Sequence of chain 1.C:
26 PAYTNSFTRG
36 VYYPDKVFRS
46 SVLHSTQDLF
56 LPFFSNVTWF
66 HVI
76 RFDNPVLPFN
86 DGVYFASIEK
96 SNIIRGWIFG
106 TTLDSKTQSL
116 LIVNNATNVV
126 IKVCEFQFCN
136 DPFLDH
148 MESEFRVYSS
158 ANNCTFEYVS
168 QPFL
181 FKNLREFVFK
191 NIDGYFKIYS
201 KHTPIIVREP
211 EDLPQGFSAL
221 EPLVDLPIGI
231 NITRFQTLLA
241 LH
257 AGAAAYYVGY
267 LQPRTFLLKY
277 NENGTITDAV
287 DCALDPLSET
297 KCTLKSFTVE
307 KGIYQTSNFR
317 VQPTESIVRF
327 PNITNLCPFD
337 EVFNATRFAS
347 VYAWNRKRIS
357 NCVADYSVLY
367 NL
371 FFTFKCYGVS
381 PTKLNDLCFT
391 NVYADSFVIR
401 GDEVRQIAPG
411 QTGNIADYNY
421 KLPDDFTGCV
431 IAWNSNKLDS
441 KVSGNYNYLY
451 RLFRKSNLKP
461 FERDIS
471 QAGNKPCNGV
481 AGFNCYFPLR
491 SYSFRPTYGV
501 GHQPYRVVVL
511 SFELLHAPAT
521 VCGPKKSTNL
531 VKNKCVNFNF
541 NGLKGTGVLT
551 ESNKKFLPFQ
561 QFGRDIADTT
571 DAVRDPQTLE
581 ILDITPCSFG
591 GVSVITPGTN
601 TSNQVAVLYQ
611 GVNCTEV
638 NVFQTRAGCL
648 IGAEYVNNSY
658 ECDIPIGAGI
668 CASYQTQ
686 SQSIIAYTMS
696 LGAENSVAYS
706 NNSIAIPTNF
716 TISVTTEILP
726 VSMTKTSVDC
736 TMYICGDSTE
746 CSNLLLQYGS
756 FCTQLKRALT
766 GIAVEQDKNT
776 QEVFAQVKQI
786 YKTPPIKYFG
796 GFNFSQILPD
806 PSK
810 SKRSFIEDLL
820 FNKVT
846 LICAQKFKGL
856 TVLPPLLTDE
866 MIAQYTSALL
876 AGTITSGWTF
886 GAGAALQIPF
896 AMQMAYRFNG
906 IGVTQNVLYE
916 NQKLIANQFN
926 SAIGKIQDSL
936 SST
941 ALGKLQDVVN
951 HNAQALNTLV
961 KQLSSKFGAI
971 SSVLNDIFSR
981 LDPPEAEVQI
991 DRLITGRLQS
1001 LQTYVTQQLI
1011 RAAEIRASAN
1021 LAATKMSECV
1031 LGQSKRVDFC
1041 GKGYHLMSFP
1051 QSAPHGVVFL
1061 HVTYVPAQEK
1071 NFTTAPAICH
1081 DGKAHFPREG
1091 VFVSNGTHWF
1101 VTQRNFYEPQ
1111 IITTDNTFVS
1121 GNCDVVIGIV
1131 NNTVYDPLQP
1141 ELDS

Binding-site contacts:
Ligand atom C8 contacts residue ASP336 of chain 1.C at 4.2 Å.
Ligand atom O7 contacts residue LEU368 of chain 1.C at 3.6 Å.
Ligand atom C3 contacts residue ASN340 of chain 1.C at 3.8 Å.
Ligand atom C7 contacts residue VAL364 of chain 1.C at 4.2 Å (hydrophobic).
Ligand atom C4 contacts residue ASN340 of chain 1.C at 4.2 Å.
Ligand atom C2 contacts residue ASN340 of chain 1.C at 2.5 Å.
Ligand atom O7 contacts residue ASN340 of chain 1.C at 3.5 Å (h-bond).
Ligand atom N2 contacts residue ASN340 of chain 1.C at 2.9 Å (h-bond).
Ligand atom C8 contacts residue LEU365 of chain 1.C at 4.3 Å (hydrophobic).
Ligand atom C7 contacts residue PHE339 of chain 1.C at 4.4 Å (hydrophobic).
Ligand atom C8 contacts residue PHE339 of chain 1.C at 3.8 Å (hydrophobic).
Ligand atom C5 contacts residue ASN340 of chain 1.C at 3.7 Å.
Ligand atom C7 contacts residue ASN340 of chain 1.C at 3.6 Å.
Ligand atom C8 contacts residue PHE335 of chain 1.C at 4.3 Å (hydrophobic).
Ligand atom C8 contacts residue VAL364 of chain 1.C at 3.9 Å (hydrophobic).
Ligand atom O5 contacts residue ASN340 of chain 1.C at 2.4 Å (h-bond).
Ligand atom C1 contacts residue ASN340 of chain 1.C at 1.4 Å.
Ligand atom O3 contacts residue VAL364 of chain 1.C at 3.9 Å.
Ligand atom N2 contacts residue VAL364 of chain 1.C at 4.3 Å.

The small molecule below binds the protein below.
Small molecule (SMILES): CC(=O)N[C@@H]1[C@@H](O)[C@H](O)[C@@H](CO)O[C@H]1O